The small molecule below binds the protein below.
Small molecule (SMILES): OC[C@H](O)c1ccccc1

Sequence of chain 1.A:
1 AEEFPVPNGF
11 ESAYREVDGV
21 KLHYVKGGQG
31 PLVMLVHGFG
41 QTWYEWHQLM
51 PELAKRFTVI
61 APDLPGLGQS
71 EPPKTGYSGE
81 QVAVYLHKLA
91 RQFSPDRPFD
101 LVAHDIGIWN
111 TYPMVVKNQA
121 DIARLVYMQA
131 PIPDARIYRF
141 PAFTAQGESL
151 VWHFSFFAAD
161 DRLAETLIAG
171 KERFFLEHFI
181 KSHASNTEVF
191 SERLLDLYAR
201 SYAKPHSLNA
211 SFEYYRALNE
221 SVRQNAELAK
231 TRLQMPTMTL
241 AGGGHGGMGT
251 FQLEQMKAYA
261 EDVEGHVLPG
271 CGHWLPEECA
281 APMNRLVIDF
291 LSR

Binding-site contacts:
Ligand atom C5 contacts residue HIS273 of chain 1.A at 3.4 Å.
Ligand atom O1 contacts residue TYR215 of chain 1.A at 2.8 Å (h-bond).
Ligand atom C3 contacts residue ASP105 of chain 1.A at 1.4 Å.
Ligand atom C5 contacts residue HIS153 of chain 1.A at 4.0 Å.
Ligand atom C8 contacts residue VAL151 of chain 1.A at 4.2 Å (hydrophobic).
Ligand atom O1 contacts residue PHE154 of chain 1.A at 3.4 Å.
Ligand atom C7 contacts residue MET248 of chain 1.A at 3.8 Å (hydrophobic).
Ligand atom C6 contacts residue HIS273 of chain 1.A at 3.6 Å.
Ligand atom C1 contacts residue HIS153 of chain 1.A at 3.6 Å.
Ligand atom C4 contacts residue PHE179 of chain 1.A at 4.3 Å (hydrophobic).
Ligand atom C4 contacts residue HIS273 of chain 1.A at 3.4 Å.
Ligand atom C3 contacts residue TYR215 of chain 1.A at 3.5 Å (hydrophobic).
Ligand atom C3 contacts residue ILE106 of chain 1.A at 4.5 Å (hydrophobic).
Ligand atom C6 contacts residue HIS183 of chain 1.A at 3.9 Å.
Ligand atom C8 contacts residue PHE154 of chain 1.A at 4.5 Å (hydrophobic).
Ligand atom C1 contacts residue ASP105 of chain 1.A at 2.4 Å.
Ligand atom C2 contacts residue HIS153 of chain 1.A at 3.7 Å.
Ligand atom C8 contacts residue HIS153 of chain 1.A at 4.4 Å.
Ligand atom C8 contacts residue ALA130 of chain 1.A at 4.4 Å (hydrophobic).
Ligand atom C7 contacts residue HIS273 of chain 1.A at 4.3 Å.
Ligand atom C8 contacts residue HIS273 of chain 1.A at 4.3 Å.
Ligand atom C4 contacts residue ASP105 of chain 1.A at 3.3 Å.
Ligand atom C6 contacts residue GLY246 of chain 1.A at 4.4 Å.
Ligand atom C5 contacts residue HIS183 of chain 1.A at 3.5 Å.
Ligand atom C3 contacts residue PHE39 of chain 1.A at 4.3 Å (hydrophobic).
Ligand atom C1 contacts residue TYR215 of chain 1.A at 3.7 Å (hydrophobic).
Ligand atom C2 contacts residue HIS273 of chain 1.A at 3.9 Å.
Ligand atom C7 contacts residue VAL151 of chain 1.A at 4.0 Å (hydrophobic).
Ligand atom C8 contacts residue ASP105 of chain 1.A at 3.9 Å.
Ligand atom C3 contacts residue HIS153 of chain 1.A at 4.4 Å.
Ligand atom C1 contacts residue PHE154 of chain 1.A at 4.2 Å (hydrophobic).
Ligand atom C2 contacts residue ASP105 of chain 1.A at 3.0 Å.
Ligand atom O1 contacts residue TRP109 of chain 1.A at 4.5 Å.
Ligand atom C4 contacts residue HIS153 of chain 1.A at 3.7 Å.
Ligand atom O1 contacts residue ASP105 of chain 1.A at 3.6 Å.
Ligand atom C6 contacts residue LEU150 of chain 1.A at 4.3 Å (hydrophobic).
Ligand atom C5 contacts residue ASP105 of chain 1.A at 4.4 Å.
Ligand atom C6 contacts residue GLN129 of chain 1.A at 4.5 Å.
Ligand atom C3 contacts residue HIS273 of chain 1.A at 4.0 Å.
Ligand atom O1 contacts residue HIS153 of chain 1.A at 2.6 Å (h-bond).